The small molecule below binds the protein below.
Small molecule (SMILES): CC(=O)N[C@@H]1[C@@H](O)[C@H](O)[C@@H](CO)O[C@H]1O

Sequence of chain 1.A:
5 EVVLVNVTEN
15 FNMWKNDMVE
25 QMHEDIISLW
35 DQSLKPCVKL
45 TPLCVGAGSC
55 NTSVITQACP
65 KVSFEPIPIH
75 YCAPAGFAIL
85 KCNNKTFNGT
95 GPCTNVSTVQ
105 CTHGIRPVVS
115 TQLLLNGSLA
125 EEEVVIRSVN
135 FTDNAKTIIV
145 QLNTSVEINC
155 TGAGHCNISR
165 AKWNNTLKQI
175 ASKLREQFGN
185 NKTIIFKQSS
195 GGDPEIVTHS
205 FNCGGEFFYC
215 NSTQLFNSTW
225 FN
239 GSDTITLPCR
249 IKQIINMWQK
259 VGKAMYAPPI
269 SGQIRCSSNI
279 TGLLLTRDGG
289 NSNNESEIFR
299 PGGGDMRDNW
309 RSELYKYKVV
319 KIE

Binding-site contacts:
Ligand atom O7 contacts residue LEU8 of chain 1.A at 3.5 Å.
Ligand atom C5 contacts residue ASN99 of chain 1.A at 2.9 Å.
Ligand atom C6 contacts residue ASN99 of chain 1.A at 4.2 Å.
Ligand atom C2 contacts residue ASN99 of chain 1.A at 2.4 Å.
Ligand atom O5 contacts residue ASN99 of chain 1.A at 2.4 Å (h-bond).
Ligand atom C7 contacts residue ASN99 of chain 1.A at 3.8 Å.
Ligand atom O7 contacts residue ASN99 of chain 1.A at 3.8 Å.
Ligand atom C8 contacts residue ASN87 of chain 1.A at 4.5 Å.
Ligand atom C7 contacts residue ASN87 of chain 1.A at 3.9 Å.
Ligand atom C4 contacts residue ASN99 of chain 1.A at 3.6 Å.
Ligand atom C1 contacts residue ASN99 of chain 1.A at 1.4 Å.
Ligand atom N2 contacts residue ASN87 of chain 1.A at 4.0 Å.
Ligand atom C3 contacts residue ASN99 of chain 1.A at 3.1 Å.
Ligand atom O3 contacts residue ASN99 of chain 1.A at 4.4 Å.
Ligand atom C1 contacts residue LEU8 of chain 1.A at 4.0 Å (hydrophobic).
Ligand atom O7 contacts residue ASN87 of chain 1.A at 3.7 Å.
Ligand atom O5 contacts residue LEU8 of chain 1.A at 4.5 Å.
Ligand atom N2 contacts residue ASN99 of chain 1.A at 2.7 Å (h-bond).